A small-molecule ligand and the protein it binds are described below.
Small molecule (SMILES): Nc1ncnc2c1ncn2[C@H]1C[C@H](O)[C@@H](CO)O1

Binding-site contacts:
Ligand atom C8 contacts residue PHE115 of chain 2.D at 3.9 Å (hydrophobic).
Ligand atom O3' contacts residue ILE49 of chain 2.D at 3.7 Å.
Ligand atom C6 contacts residue PHE115 of chain 2.D at 4.1 Å (hydrophobic).
Ligand atom N3 contacts residue PHE156 of chain 2.D at 3.8 Å.
Ligand atom C5 contacts residue GLN116 of chain 2.D at 3.7 Å.
Ligand atom C2' contacts residue PHE156 of chain 2.D at 3.4 Å (hydrophobic).
Ligand atom O3' contacts residue ILE219 of chain 2.D at 3.8 Å.
Ligand atom N6 contacts residue ASP152 of chain 2.D at 3.1 Å (salt-bridge).
Ligand atom N1 contacts residue ASP152 of chain 2.D at 3.3 Å (salt-bridge).
Ligand atom N1 contacts residue PHE156 of chain 2.D at 3.8 Å.
Ligand atom N1 contacts residue VAL74 of chain 2.D at 4.1 Å.
Ligand atom N7 contacts residue PHE115 of chain 2.D at 3.6 Å.
Ligand atom C4' contacts residue TYR105 of chain 2.D at 3.9 Å (hydrophobic).
Ligand atom N3 contacts residue ARG147 of chain 2.D at 3.9 Å.
Ligand atom C5 contacts residue PHE115 of chain 2.D at 3.5 Å (hydrophobic).
Ligand atom C5 contacts residue PHE156 of chain 2.D at 3.3 Å (hydrophobic).
Ligand atom C2 contacts residue ARG147 of chain 2.D at 3.5 Å.
Ligand atom C2 contacts residue PHE156 of chain 2.D at 4.0 Å (hydrophobic).
Ligand atom N7 contacts residue PHE156 of chain 2.D at 3.2 Å.
Ligand atom C8 contacts residue MET104 of chain 2.D at 4.0 Å (hydrophobic).
Ligand atom C4 contacts residue PHE115 of chain 2.D at 3.9 Å (hydrophobic).
Ligand atom C8 contacts residue GLN116 of chain 2.D at 3.5 Å.
Ligand atom C6 contacts residue PHE156 of chain 2.D at 3.5 Å (hydrophobic).
Ligand atom C1' contacts residue PHE156 of chain 2.D at 4.0 Å (hydrophobic).
Ligand atom C2 contacts residue VAL74 of chain 2.D at 3.9 Å (hydrophobic).
Ligand atom O5' contacts residue VAL74 of chain 2.D at 3.8 Å.
Ligand atom O4' contacts residue LEU101 of chain 2.D at 4.0 Å.
Ligand atom N9 contacts residue PHE156 of chain 2.D at 3.3 Å.
Ligand atom C8 contacts residue PHE156 of chain 2.D at 3.3 Å (hydrophobic).
Ligand atom C6 contacts residue ASP152 of chain 2.D at 3.6 Å.
Ligand atom N6 contacts residue GLN116 of chain 2.D at 2.8 Å (h-bond).
Ligand atom C3' contacts residue ILE49 of chain 2.D at 3.4 Å (hydrophobic).
Ligand atom C6 contacts residue GLN116 of chain 2.D at 3.7 Å.
Ligand atom N7 contacts residue GLN116 of chain 2.D at 2.8 Å (h-bond).
Ligand atom O3' contacts residue TYR105 of chain 2.D at 3.6 Å (h-bond).
Ligand atom C4 contacts residue PHE156 of chain 2.D at 3.4 Å (hydrophobic).
Ligand atom C2' contacts residue ILE49 of chain 2.D at 3.4 Å (hydrophobic).
Ligand atom N6 contacts residue PHE156 of chain 2.D at 3.6 Å.
Ligand atom C2' contacts residue TYR223 of chain 2.D at 3.7 Å (hydrophobic).
Ligand atom C2 contacts residue GLU72 of chain 2.D at 3.6 Å.

Sequence of chain 2.D:
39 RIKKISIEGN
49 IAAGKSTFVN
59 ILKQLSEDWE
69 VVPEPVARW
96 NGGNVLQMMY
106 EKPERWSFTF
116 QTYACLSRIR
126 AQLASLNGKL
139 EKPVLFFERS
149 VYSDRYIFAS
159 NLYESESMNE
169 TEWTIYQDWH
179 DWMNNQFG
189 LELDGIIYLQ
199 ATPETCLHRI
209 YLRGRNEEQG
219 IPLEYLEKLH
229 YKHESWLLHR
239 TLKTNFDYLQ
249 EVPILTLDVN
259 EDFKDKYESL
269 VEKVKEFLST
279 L